Sequence of chain 1.V:
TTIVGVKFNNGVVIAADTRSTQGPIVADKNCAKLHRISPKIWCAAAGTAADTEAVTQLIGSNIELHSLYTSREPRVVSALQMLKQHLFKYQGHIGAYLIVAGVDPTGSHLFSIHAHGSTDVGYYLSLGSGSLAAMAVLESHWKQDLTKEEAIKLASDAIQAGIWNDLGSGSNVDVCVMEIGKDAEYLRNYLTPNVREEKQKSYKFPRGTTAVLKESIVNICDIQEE

Sequence of chain 1.W:
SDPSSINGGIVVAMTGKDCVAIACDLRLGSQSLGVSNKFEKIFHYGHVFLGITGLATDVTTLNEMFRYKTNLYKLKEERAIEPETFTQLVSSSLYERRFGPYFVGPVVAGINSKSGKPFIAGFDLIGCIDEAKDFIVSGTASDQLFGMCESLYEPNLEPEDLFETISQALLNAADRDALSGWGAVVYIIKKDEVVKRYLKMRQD

This protein binds this small molecule.
Small molecule (SMILES): COc1ccc(C[C@H](NC(=O)[C@H](C)NC(=O)CN2CCOCC2)C(=O)N[C@@H](Cc2ccccc2)[C@@H](O)C(C)(C)O)cc1

Binding-site contacts:
Ligand atom C10 contacts residue MES1 of chain 1.RA at 3.4 Å.
Ligand atom N28 contacts residue ASP125 of chain 1.W at 3.0 Å (salt-bridge).
Ligand atom C12 contacts residue THR1 of chain 1.V at 3.5 Å.
Ligand atom C11 contacts residue SER129 of chain 1.V at 3.6 Å.
Ligand atom C43 contacts residue THR48 of chain 1.V at 3.6 Å.
Ligand atom O21 contacts residue THR1 of chain 1.V at 2.4 Å (h-bond).
Ligand atom C7 contacts residue THR1 of chain 1.V at 2.9 Å.
Ligand atom C38 contacts residue ASP125 of chain 1.W at 3.6 Å.
Ligand atom C10 contacts residue THR1 of chain 1.V at 2.5 Å.
Ligand atom C11 contacts residue MES1 of chain 1.RA at 3.8 Å.
Ligand atom O21 contacts residue GLY47 of chain 1.V at 3.1 Å (h-bond).
Ligand atom C23 contacts residue GLY47 of chain 1.V at 3.6 Å.
Ligand atom C3 contacts residue ALA49 of chain 1.V at 3.7 Å (hydrophobic).
Ligand atom O13 contacts residue MES1 of chain 1.RA at 2.6 Å (h-bond).
Ligand atom C24 contacts residue GLY47 of chain 1.V at 3.3 Å.
Ligand atom O49 contacts residue THR21 of chain 1.V at 3.1 Å (h-bond).
Ligand atom O21 contacts residue ALA46 of chain 1.V at 3.6 Å.
Ligand atom C27 contacts residue THR21 of chain 1.V at 3.6 Å.
Ligand atom C32 contacts residue LEU126 of chain 1.W at 3.4 Å (hydrophobic).
Ligand atom C2 contacts residue THR52 of chain 1.V at 3.4 Å.
Ligand atom C8 contacts residue THR1 of chain 1.V at 2.4 Å.
Ligand atom C11 contacts residue GLY168 of chain 1.V at 2.8 Å.
Ligand atom C4 contacts residue ALA49 of chain 1.V at 3.5 Å (hydrophobic).
Ligand atom C12 contacts residue GLY168 of chain 1.V at 3.7 Å.
Ligand atom O37 contacts residue GLN22 of chain 1.V at 3.7 Å.
Ligand atom O39 contacts residue ALA49 of chain 1.V at 2.9 Å (h-bond).
Ligand atom O21 contacts residue MES1 of chain 1.RA at 2.7 Å (h-bond).
Ligand atom N25 contacts residue THR21 of chain 1.V at 3.1 Å (h-bond).
Ligand atom N22 contacts residue GLY47 of chain 1.V at 2.9 Å (h-bond).
Ligand atom C12 contacts residue THR21 of chain 1.V at 3.5 Å.
Ligand atom N22 contacts residue THR1 of chain 1.V at 3.7 Å.
Ligand atom C1 contacts residue THR52 of chain 1.V at 3.8 Å.
Ligand atom C42 contacts residue GLY47 of chain 1.V at 3.6 Å.
Ligand atom C9 contacts residue MES1 of chain 1.RA at 3.6 Å.
Ligand atom C9 contacts residue THR1 of chain 1.V at 1.4 Å.
Ligand atom O49 contacts residue SER20 of chain 1.V at 3.3 Å.
Ligand atom C33 contacts residue ILE127 of chain 1.W at 3.7 Å (hydrophobic).
Ligand atom O13 contacts residue THR1 of chain 1.V at 3.4 Å (h-bond).
Ligand atom C11 contacts residue THR1 of chain 1.V at 1.5 Å.
Ligand atom C1 contacts residue ALA45 of chain 1.V at 3.7 Å (hydrophobic).